Sequence of chain 1.B:
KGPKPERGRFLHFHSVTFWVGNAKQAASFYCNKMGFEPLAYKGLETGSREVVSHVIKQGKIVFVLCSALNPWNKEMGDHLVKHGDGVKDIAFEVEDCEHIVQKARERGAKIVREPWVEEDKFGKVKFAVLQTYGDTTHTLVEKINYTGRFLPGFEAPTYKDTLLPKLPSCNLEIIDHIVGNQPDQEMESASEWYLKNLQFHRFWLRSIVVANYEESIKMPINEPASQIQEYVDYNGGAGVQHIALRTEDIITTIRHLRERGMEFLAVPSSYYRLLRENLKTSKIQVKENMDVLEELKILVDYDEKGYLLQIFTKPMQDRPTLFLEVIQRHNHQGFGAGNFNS

The protein below binds the small molecule below.
Small molecule (SMILES): COc1ccc(-c2c(S(C)(=O)=O)ccc(C(=O)c3cnn(C(C)(C)C)c3O)c2C)cc1

Binding-site contacts:
Ligand atom C21 contacts residue SER226 of chain 1.B at 3.8 Å.
Ligand atom C22 contacts residue PRO239 of chain 1.B at 3.2 Å (hydrophobic).
Ligand atom O19 contacts residue HIS183 of chain 1.B at 3.3 Å (h-bond).
Ligand atom C3 contacts residue PHE336 of chain 1.B at 3.4 Å (hydrophobic).
Ligand atom C8 contacts residue FE1 of chain 1.F at 3.1 Å.
Ligand atom C29 contacts residue GLN251 of chain 1.B at 3.8 Å.
Ligand atom C4 contacts residue PHE336 of chain 1.B at 3.6 Å (hydrophobic).
Ligand atom C15 contacts residue PHE359 of chain 1.B at 3.7 Å (hydrophobic).
Ligand atom C4 contacts residue PHE364 of chain 1.B at 3.8 Å (hydrophobic).
Ligand atom C7 contacts residue PHE336 of chain 1.B at 3.7 Å (hydrophobic).
Ligand atom O10 contacts residue PHE336 of chain 1.B at 3.5 Å.
Ligand atom C3 contacts residue GLN334 of chain 1.B at 3.8 Å.
Ligand atom O19 contacts residue HIS266 of chain 1.B at 3.4 Å.
Ligand atom C6 contacts residue PHE336 of chain 1.B at 3.6 Å (hydrophobic).
Ligand atom C8 contacts residue PHE336 of chain 1.B at 3.5 Å (hydrophobic).
Ligand atom O10 contacts residue FE1 of chain 1.F at 1.9 Å.
Ligand atom C24 contacts residue LEU289 of chain 1.B at 3.6 Å (hydrophobic).
Ligand atom C5 contacts residue PHE336 of chain 1.B at 3.5 Å (hydrophobic).
Ligand atom C22 contacts residue PHE359 of chain 1.B at 3.7 Å (hydrophobic).
Ligand atom O13 contacts residue PHE364 of chain 1.B at 3.4 Å (h-bond).
Ligand atom C31 contacts residue PHE347 of chain 1.B at 3.8 Å (hydrophobic).
Ligand atom C28 contacts residue GLN251 of chain 1.B at 3.3 Å.
Ligand atom C9 contacts residue PHE359 of chain 1.B at 3.6 Å (hydrophobic).
Ligand atom C1 contacts residue PHE336 of chain 1.B at 3.3 Å (hydrophobic).
Ligand atom C18 contacts residue PHE364 of chain 1.B at 3.4 Å (hydrophobic).
Ligand atom O19 contacts residue FE1 of chain 1.F at 2.1 Å.
Ligand atom C23 contacts residue SER226 of chain 1.B at 3.4 Å.
Ligand atom C14 contacts residue PHE336 of chain 1.B at 3.3 Å (hydrophobic).
Ligand atom C2 contacts residue PHE336 of chain 1.B at 3.2 Å (hydrophobic).
Ligand atom O10 contacts residue PHE359 of chain 1.B at 3.5 Å (h-bond).
Ligand atom O13 contacts residue ASN363 of chain 1.B at 3.2 Å (h-bond).
Ligand atom C7 contacts residue HIS266 of chain 1.B at 3.8 Å.
Ligand atom C15 contacts residue FE1 of chain 1.F at 3.3 Å.
Ligand atom O10 contacts residue GLU349 of chain 1.B at 3.0 Å (salt-bridge).
Ligand atom O13 contacts residue LEU323 of chain 1.B at 3.7 Å.
Ligand atom C21 contacts residue ASN241 of chain 1.B at 3.4 Å.
Ligand atom O10 contacts residue HIS266 of chain 1.B at 3.2 Å (h-bond).
Ligand atom C27 contacts residue PHE364 of chain 1.B at 3.7 Å (hydrophobic).
Ligand atom C8 contacts residue PHE359 of chain 1.B at 3.3 Å (hydrophobic).
Ligand atom C21 contacts residue PRO239 of chain 1.B at 3.7 Å (hydrophobic).